Sequence of chain 1.A:
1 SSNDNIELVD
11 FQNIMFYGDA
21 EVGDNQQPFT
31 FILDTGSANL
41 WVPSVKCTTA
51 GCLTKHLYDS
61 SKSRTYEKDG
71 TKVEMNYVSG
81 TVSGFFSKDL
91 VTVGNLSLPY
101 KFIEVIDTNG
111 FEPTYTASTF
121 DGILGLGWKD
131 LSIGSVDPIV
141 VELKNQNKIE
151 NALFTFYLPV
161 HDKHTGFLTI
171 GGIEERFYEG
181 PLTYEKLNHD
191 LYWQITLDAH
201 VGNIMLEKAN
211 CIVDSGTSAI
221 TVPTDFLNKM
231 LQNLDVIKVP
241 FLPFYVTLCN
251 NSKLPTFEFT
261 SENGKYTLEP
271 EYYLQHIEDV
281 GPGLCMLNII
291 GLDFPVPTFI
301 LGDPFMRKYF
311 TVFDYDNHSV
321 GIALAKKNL

A small-molecule ligand and the protein it binds are described below.
Small molecule (SMILES): CCCN(CCC)C(=O)c1cc(C(=O)N/C(=C\c2ccccc2)[C@H](O)CNC(C)(C)c2cccc(OC)c2)cc(N2CCCCC2)c1

Binding-site contacts:
Ligand atom CAT contacts residue GLY216 of chain 1.A at 3.3 Å.
Ligand atom CBU contacts residue THR217 of chain 1.A at 3.1 Å.
Ligand atom OBT contacts residue THR217 of chain 1.A at 3.2 Å (h-bond).
Ligand atom CAD contacts residue ILE290 of chain 1.A at 3.5 Å (hydrophobic).
Ligand atom CBE contacts residue PHE111 of chain 1.A at 3.3 Å (hydrophobic).
Ligand atom CAP contacts residue SER218 of chain 1.A at 3.0 Å.
Ligand atom CBC contacts residue ILE32 of chain 1.A at 3.4 Å (hydrophobic).
Ligand atom CBQ contacts residue ILE300 of chain 1.A at 3.7 Å (hydrophobic).
Ligand atom CAS contacts residue SER118 of chain 1.A at 3.6 Å.
Ligand atom OBH contacts residue ASP34 of chain 1.A at 2.6 Å (salt-bridge).
Ligand atom NAX contacts residue THR217 of chain 1.A at 3.8 Å.
Ligand atom OBH contacts residue GLY36 of chain 1.A at 3.1 Å (h-bond).
Ligand atom CBF contacts residue ILE123 of chain 1.A at 3.6 Å (hydrophobic).
Ligand atom OAL contacts residue SER218 of chain 1.A at 2.9 Å (h-bond).
Ligand atom CAS contacts residue THR114 of chain 1.A at 3.7 Å.
Ligand atom OBH contacts residue SER37 of chain 1.A at 3.5 Å.
Ligand atom CBG contacts residue ASP214 of chain 1.A at 3.7 Å.
Ligand atom CBB contacts residue ILE32 of chain 1.A at 3.8 Å (hydrophobic).
Ligand atom NBJ contacts residue GLY36 of chain 1.A at 3.4 Å (h-bond).
Ligand atom NBJ contacts residue ASP214 of chain 1.A at 2.6 Å (salt-bridge).
Ligand atom CBK contacts residue ASP214 of chain 1.A at 3.6 Å.
Ligand atom CBS contacts residue VAL78 of chain 1.A at 3.5 Å (hydrophobic).
Ligand atom CBI contacts residue ASP214 of chain 1.A at 3.5 Å.
Ligand atom CBR contacts residue LEU292 of chain 1.A at 3.6 Å (hydrophobic).
Ligand atom CAY contacts residue ASP34 of chain 1.A at 3.8 Å.
Ligand atom CAK contacts residue SER218 of chain 1.A at 3.8 Å.
Ligand atom CAZ contacts residue ASP34 of chain 1.A at 3.4 Å.
Ligand atom CBB contacts residue GLY216 of chain 1.A at 3.4 Å.
Ligand atom CBL contacts residue ASP214 of chain 1.A at 3.6 Å.
Ligand atom CBU contacts residue THR221 of chain 1.A at 3.4 Å.
Ligand atom CBP contacts residue ASP214 of chain 1.A at 3.5 Å.
Ligand atom CBS contacts residue PHE294 of chain 1.A at 3.8 Å (hydrophobic).
Ligand atom CBP contacts residue THR217 of chain 1.A at 3.5 Å.
Ligand atom CBG contacts residue ASP34 of chain 1.A at 3.4 Å.
Ligand atom CBM contacts residue GLY36 of chain 1.A at 3.5 Å.
Ligand atom NAX contacts residue GLY216 of chain 1.A at 2.9 Å (h-bond).
Ligand atom CBU contacts residue ILE300 of chain 1.A at 3.3 Å (hydrophobic).
Ligand atom CBL contacts residue TYR192 of chain 1.A at 3.5 Å (hydrophobic).
Ligand atom CAY contacts residue GLY216 of chain 1.A at 3.5 Å.
Ligand atom CBM contacts residue TYR192 of chain 1.A at 3.2 Å (hydrophobic).